Sequence of chain 1.A:
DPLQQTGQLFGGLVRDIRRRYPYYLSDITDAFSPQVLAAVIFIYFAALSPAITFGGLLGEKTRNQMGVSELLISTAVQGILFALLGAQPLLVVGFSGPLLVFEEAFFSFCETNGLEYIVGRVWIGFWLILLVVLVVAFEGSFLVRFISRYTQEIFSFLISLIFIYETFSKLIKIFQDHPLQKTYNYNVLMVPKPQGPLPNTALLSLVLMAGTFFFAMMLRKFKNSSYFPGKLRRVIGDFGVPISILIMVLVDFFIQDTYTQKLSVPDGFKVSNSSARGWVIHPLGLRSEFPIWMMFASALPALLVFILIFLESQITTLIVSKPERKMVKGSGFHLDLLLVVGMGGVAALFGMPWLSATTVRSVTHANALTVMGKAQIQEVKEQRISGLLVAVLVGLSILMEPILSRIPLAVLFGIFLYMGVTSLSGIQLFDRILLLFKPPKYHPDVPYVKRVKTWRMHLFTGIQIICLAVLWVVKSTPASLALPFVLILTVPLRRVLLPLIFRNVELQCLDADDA

A small-molecule ligand and the protein it binds are described below.
Small molecule (SMILES): CC(C)CCC[C@@H](C)[C@H]1CC[C@H]2[C@@H]3CC=C4C[C@@H](O)CC[C@]4(C)[C@H]3CC[C@]12C

Binding-site contacts:
Ligand atom C23 contacts residue ILE841 of chain 1.A at 3.8 Å (hydrophobic).
Ligand atom C22 contacts residue GLY838 of chain 1.A at 4.2 Å.
Ligand atom C17 contacts residue GLY838 of chain 1.A at 4.3 Å.
Ligand atom O1 contacts residue TRP831 of chain 1.A at 3.6 Å.
Ligand atom C22 contacts residue ILE842 of chain 1.A at 3.4 Å (hydrophobic).
Ligand atom C2 contacts residue HIS834 of chain 1.A at 3.9 Å.
Ligand atom C3 contacts residue TRP831 of chain 1.A at 3.9 Å (hydrophobic).
Ligand atom C7 contacts residue LEU835 of chain 1.A at 4.5 Å (hydrophobic).
Ligand atom C21 contacts residue ILE841 of chain 1.A at 4.4 Å (hydrophobic).
Ligand atom C3 contacts residue HIS834 of chain 1.A at 4.5 Å.
Ligand atom C1 contacts residue HIS834 of chain 1.A at 3.8 Å.
Ligand atom C22 contacts residue ILE841 of chain 1.A at 4.3 Å (hydrophobic).
Ligand atom C23 contacts residue ILE842 of chain 1.A at 3.9 Å (hydrophobic).